Binding-site contacts:
Ligand atom C4 contacts residue PRO49 of chain 1.A at 3.1 Å (hydrophobic).
Ligand atom N1 contacts residue ILE112 of chain 1.A at 4.5 Å.
Ligand atom BR contacts residue TYR113 of chain 1.A at 4.1 Å.
Ligand atom O contacts residue ILE112 of chain 1.A at 3.9 Å.
Ligand atom C contacts residue THR105 of chain 1.A at 4.3 Å.
Ligand atom C contacts residue ILE112 of chain 1.A at 3.9 Å (hydrophobic).
Ligand atom BR contacts residue PRO106 of chain 1.A at 4.0 Å.
Ligand atom C3 contacts residue VAL54 of chain 1.A at 3.8 Å (hydrophobic).
Ligand atom C5 contacts residue THR105 of chain 1.A at 3.9 Å.
Ligand atom C4 contacts residue ILE112 of chain 1.A at 3.7 Å (hydrophobic).
Ligand atom N1 contacts residue TYR62 of chain 1.A at 4.3 Å.
Ligand atom C4 contacts residue VAL54 of chain 1.A at 4.1 Å (hydrophobic).
Ligand atom N contacts residue ILE112 of chain 1.A at 4.5 Å.
Ligand atom C2 contacts residue TYR62 of chain 1.A at 4.0 Å (hydrophobic).
Ligand atom N contacts residue TYR59 of chain 1.A at 4.5 Å.
Ligand atom N contacts residue TYR104 of chain 1.A at 3.3 Å.
Ligand atom N1 contacts residue SER101 of chain 1.A at 4.0 Å.
Ligand atom C1 contacts residue TYR59 of chain 1.A at 4.0 Å (hydrophobic).
Ligand atom C5 contacts residue SER101 of chain 1.A at 3.5 Å.
Ligand atom C1 contacts residue ILE112 of chain 1.A at 4.0 Å (hydrophobic).
Ligand atom C2 contacts residue VAL54 of chain 1.A at 3.8 Å (hydrophobic).
Ligand atom C5 contacts residue ILE112 of chain 1.A at 4.1 Å (hydrophobic).
Ligand atom C5 contacts residue TYR104 of chain 1.A at 3.8 Å (hydrophobic).
Ligand atom O contacts residue VAL54 of chain 1.A at 3.7 Å.
Ligand atom N1 contacts residue TYR104 of chain 1.A at 3.5 Å.
Ligand atom C4 contacts residue PHE50 of chain 1.A at 4.0 Å (hydrophobic).
Ligand atom C3 contacts residue TYR59 of chain 1.A at 3.5 Å (hydrophobic).
Ligand atom BR contacts residue ILE112 of chain 1.A at 3.8 Å.
Ligand atom BR contacts residue THR105 of chain 1.A at 3.4 Å.
Ligand atom C1 contacts residue TYR104 of chain 1.A at 3.6 Å (hydrophobic).
Ligand atom C2 contacts residue TYR59 of chain 1.A at 3.7 Å (hydrophobic).
Ligand atom O contacts residue PRO49 of chain 1.A at 4.4 Å.
Ligand atom C2 contacts residue TYR104 of chain 1.A at 3.8 Å (hydrophobic).
Ligand atom C contacts residue TYR104 of chain 1.A at 3.9 Å (hydrophobic).
Ligand atom BR contacts residue SER110 of chain 1.A at 3.2 Å.
Ligand atom C3 contacts residue ILE112 of chain 1.A at 4.3 Å (hydrophobic).

A small-molecule ligand and the protein it binds are described below.
Small molecule (SMILES): COCCn1cc(Br)cn1

Sequence of chain 1.A:
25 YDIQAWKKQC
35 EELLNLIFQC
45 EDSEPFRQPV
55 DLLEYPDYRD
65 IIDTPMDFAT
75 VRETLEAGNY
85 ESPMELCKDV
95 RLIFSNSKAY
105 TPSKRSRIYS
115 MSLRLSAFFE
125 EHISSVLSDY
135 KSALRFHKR